Sequence of chain 39.E:
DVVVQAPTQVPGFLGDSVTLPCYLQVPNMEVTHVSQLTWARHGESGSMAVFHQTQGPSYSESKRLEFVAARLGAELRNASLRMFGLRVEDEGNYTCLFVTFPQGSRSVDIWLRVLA

The small molecule below binds the protein below.
Small molecule (SMILES): CC(=O)N[C@H]1[C@H](O[C@H]2[C@H](O)[C@@H](NC(C)=O)CO[C@@H]2CO)O[C@H](CO)[C@@H](O[C@@H]2O[C@H](CO)[C@@H](O)[C@H](O)[C@@H]2O)[C@@H]1O

Binding-site contacts:
Ligand atom C5 contacts residue ALA69 of chain 39.E at 4.4 Å (hydrophobic).
Ligand atom O5 contacts residue ASN78 of chain 39.E at 2.2 Å (h-bond).
Ligand atom C2 contacts residue ASN78 of chain 39.E at 2.7 Å.
Ligand atom O7 contacts residue ASN78 of chain 39.E at 4.0 Å.
Ligand atom O6 contacts residue ALA69 of chain 39.E at 4.0 Å.
Ligand atom C5 contacts residue ASN78 of chain 39.E at 3.5 Å.
Ligand atom O5 contacts residue SER80 of chain 39.E at 4.1 Å.
Ligand atom C5 contacts residue SER80 of chain 39.E at 4.0 Å.
Ligand atom C1 contacts residue ASN78 of chain 39.E at 1.4 Å.
Ligand atom C7 contacts residue TYR23 of chain 39.E at 4.0 Å (hydrophobic).
Ligand atom C6 contacts residue ASN78 of chain 39.E at 4.5 Å.
Ligand atom C5 contacts residue VAL68 of chain 39.E at 4.4 Å (hydrophobic).
Ligand atom C6 contacts residue VAL68 of chain 39.E at 3.1 Å (hydrophobic).
Ligand atom C8 contacts residue TYR23 of chain 39.E at 3.3 Å (hydrophobic).
Ligand atom C4 contacts residue ASN78 of chain 39.E at 4.2 Å.
Ligand atom N2 contacts residue ASN78 of chain 39.E at 3.2 Å (h-bond).
Ligand atom C7 contacts residue ASN78 of chain 39.E at 3.9 Å.
Ligand atom C6 contacts residue ALA69 of chain 39.E at 4.1 Å (hydrophobic).
Ligand atom C1 contacts residue ALA69 of chain 39.E at 4.3 Å (hydrophobic).
Ligand atom O5 contacts residue ALA69 of chain 39.E at 3.5 Å.
Ligand atom C1 contacts residue SER80 of chain 39.E at 3.8 Å.
Ligand atom O6 contacts residue VAL68 of chain 39.E at 3.8 Å.
Ligand atom O7 contacts residue TYR23 of chain 39.E at 4.2 Å.
Ligand atom C3 contacts residue ASN78 of chain 39.E at 4.0 Å.